Sequence of chain 1.G:
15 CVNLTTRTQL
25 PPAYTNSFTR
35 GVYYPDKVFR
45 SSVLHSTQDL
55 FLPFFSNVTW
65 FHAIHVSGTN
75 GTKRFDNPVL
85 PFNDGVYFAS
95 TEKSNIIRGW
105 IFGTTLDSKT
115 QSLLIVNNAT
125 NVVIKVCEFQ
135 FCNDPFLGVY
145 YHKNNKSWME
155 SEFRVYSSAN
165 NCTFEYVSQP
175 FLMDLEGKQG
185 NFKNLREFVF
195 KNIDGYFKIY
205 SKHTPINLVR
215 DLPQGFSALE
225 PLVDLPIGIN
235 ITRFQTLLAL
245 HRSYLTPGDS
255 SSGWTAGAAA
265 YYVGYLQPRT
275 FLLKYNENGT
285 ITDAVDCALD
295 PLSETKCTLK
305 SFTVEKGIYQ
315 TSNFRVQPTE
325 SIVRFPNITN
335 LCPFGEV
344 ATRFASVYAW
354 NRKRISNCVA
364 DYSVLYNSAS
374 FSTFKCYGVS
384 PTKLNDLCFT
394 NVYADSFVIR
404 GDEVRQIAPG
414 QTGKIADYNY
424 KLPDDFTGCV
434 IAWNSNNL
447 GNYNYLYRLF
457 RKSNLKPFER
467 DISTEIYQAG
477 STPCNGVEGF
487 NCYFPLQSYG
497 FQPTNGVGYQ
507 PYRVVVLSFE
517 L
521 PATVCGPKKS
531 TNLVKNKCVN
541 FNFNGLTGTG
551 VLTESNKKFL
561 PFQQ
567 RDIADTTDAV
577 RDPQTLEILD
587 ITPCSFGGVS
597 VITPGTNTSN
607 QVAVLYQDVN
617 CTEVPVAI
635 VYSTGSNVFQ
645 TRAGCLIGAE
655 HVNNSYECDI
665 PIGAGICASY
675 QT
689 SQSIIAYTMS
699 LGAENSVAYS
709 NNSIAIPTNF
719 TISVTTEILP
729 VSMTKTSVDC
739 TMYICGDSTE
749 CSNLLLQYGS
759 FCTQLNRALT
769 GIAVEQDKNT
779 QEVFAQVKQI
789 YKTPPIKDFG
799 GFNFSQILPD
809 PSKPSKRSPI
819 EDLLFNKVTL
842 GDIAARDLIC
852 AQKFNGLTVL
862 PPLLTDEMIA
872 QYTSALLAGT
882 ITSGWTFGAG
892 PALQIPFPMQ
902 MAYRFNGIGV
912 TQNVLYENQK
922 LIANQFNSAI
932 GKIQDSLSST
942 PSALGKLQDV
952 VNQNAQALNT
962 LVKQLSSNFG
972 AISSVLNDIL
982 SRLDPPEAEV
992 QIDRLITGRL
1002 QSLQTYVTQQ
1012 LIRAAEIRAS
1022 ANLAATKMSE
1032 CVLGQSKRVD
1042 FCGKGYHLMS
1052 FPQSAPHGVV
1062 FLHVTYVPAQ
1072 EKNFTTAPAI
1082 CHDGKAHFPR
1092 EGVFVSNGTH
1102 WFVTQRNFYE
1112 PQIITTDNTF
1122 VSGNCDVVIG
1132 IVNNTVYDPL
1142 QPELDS

This protein binds this small molecule.
Small molecule (SMILES): CC(=O)N[C@@H]1[C@@H](O)[C@H](O)[C@@H](CO)O[C@H]1O

Binding-site contacts:
Ligand atom O5 contacts residue GLN804 of chain 1.G at 4.2 Å.
Ligand atom N2 contacts residue ASN801 of chain 1.G at 2.8 Å (h-bond).
Ligand atom O5 contacts residue ASN801 of chain 1.G at 2.4 Å (h-bond).
Ligand atom C2 contacts residue ASN801 of chain 1.G at 2.4 Å.
Ligand atom C4 contacts residue ASN801 of chain 1.G at 4.2 Å.
Ligand atom C8 contacts residue ASN801 of chain 1.G at 3.3 Å.
Ligand atom O5 contacts residue SER803 of chain 1.G at 3.4 Å (h-bond).
Ligand atom C6 contacts residue SER803 of chain 1.G at 3.2 Å.
Ligand atom O7 contacts residue ASN801 of chain 1.G at 4.2 Å.
Ligand atom C5 contacts residue SER803 of chain 1.G at 3.5 Å.
Ligand atom C1 contacts residue SER803 of chain 1.G at 4.3 Å.
Ligand atom C1 contacts residue ASN801 of chain 1.G at 1.4 Å.
Ligand atom C7 contacts residue ASN801 of chain 1.G at 3.3 Å.
Ligand atom C3 contacts residue ASN801 of chain 1.G at 3.8 Å.
Ligand atom C5 contacts residue ASN801 of chain 1.G at 3.6 Å.
Ligand atom C8 contacts residue ASN928 of chain 1.G at 3.5 Å.